This protein binds this small molecule.
Small molecule (SMILES): O=c1[nH]cnc2c1ncn2[C@@H]1O[C@H](CO)[C@@H](O)[C@H]1O

Binding-site contacts:
Ligand atom C6 contacts residue PHE16 of chain 1.B at 3.9 Å (hydrophobic).
Ligand atom C4' contacts residue LEU111 of chain 1.B at 3.7 Å (hydrophobic).
Ligand atom O3' contacts residue CYS426 of chain 1.B at 3.6 Å.
Ligand atom O2' contacts residue THR427 of chain 1.B at 2.6 Å (h-bond).
Ligand atom O3' contacts residue THR427 of chain 1.B at 3.1 Å (h-bond).
Ligand atom O2' contacts residue ARG422 of chain 1.B at 3.4 Å.
Ligand atom O3' contacts residue GLN147 of chain 1.B at 2.6 Å (h-bond).
Ligand atom O4' contacts residue PHE107 of chain 1.B at 3.2 Å.
Ligand atom N1 contacts residue ASP14 of chain 1.B at 3.2 Å (salt-bridge).
Ligand atom N1 contacts residue ARG422 of chain 1.B at 3.4 Å (salt-bridge).
Ligand atom C5 contacts residue ARG422 of chain 1.B at 3.7 Å.
Ligand atom C5 contacts residue PHE107 of chain 1.B at 3.8 Å (hydrophobic).
Ligand atom C4' contacts residue GLN147 of chain 1.B at 3.6 Å.
Ligand atom N9 contacts residue PHE107 of chain 1.B at 3.5 Å.
Ligand atom O6 contacts residue GLY105 of chain 1.B at 3.6 Å (h-bond).
Ligand atom N7 contacts residue GLY105 of chain 1.B at 3.2 Å (h-bond).
Ligand atom C2 contacts residue ARG422 of chain 1.B at 3.6 Å.
Ligand atom N3 contacts residue ARG422 of chain 1.B at 3.8 Å.
Ligand atom C2' contacts residue THR427 of chain 1.B at 3.3 Å.
Ligand atom N7 contacts residue PHE107 of chain 1.B at 3.7 Å.
Ligand atom C6 contacts residue ARG422 of chain 1.B at 3.4 Å.
Ligand atom O6 contacts residue ILE104 of chain 1.B at 3.6 Å.
Ligand atom C3' contacts residue THR427 of chain 1.B at 3.4 Å.
Ligand atom C1' contacts residue PHE107 of chain 1.B at 3.8 Å (hydrophobic).
Ligand atom O5' contacts residue LEU143 of chain 1.B at 3.5 Å.
Ligand atom C8 contacts residue GLY105 of chain 1.B at 3.7 Å.
Ligand atom C3' contacts residue GLN147 of chain 1.B at 3.6 Å.
Ligand atom C2' contacts residue ARG422 of chain 1.B at 3.9 Å.
Ligand atom O6 contacts residue ASP14 of chain 1.B at 3.6 Å.
Ligand atom N7 contacts residue THR106 of chain 1.B at 3.8 Å.
Ligand atom C4 contacts residue PHE107 of chain 1.B at 3.7 Å (hydrophobic).
Ligand atom O6 contacts residue PHE16 of chain 1.B at 3.3 Å.
Ligand atom C8 contacts residue PHE107 of chain 1.B at 3.9 Å (hydrophobic).
Ligand atom C5' contacts residue LEU111 of chain 1.B at 3.8 Å (hydrophobic).
Ligand atom C8 contacts residue THR106 of chain 1.B at 3.2 Å.
Ligand atom C5' contacts residue LEU143 of chain 1.B at 3.7 Å (hydrophobic).
Ligand atom N1 contacts residue PHE16 of chain 1.B at 3.6 Å.
Ligand atom O6 contacts residue ARG422 of chain 1.B at 3.8 Å.
Ligand atom C6 contacts residue ASP14 of chain 1.B at 3.8 Å.
Ligand atom O4' contacts residue LEU111 of chain 1.B at 3.7 Å.

Sequence of chain 1.B:
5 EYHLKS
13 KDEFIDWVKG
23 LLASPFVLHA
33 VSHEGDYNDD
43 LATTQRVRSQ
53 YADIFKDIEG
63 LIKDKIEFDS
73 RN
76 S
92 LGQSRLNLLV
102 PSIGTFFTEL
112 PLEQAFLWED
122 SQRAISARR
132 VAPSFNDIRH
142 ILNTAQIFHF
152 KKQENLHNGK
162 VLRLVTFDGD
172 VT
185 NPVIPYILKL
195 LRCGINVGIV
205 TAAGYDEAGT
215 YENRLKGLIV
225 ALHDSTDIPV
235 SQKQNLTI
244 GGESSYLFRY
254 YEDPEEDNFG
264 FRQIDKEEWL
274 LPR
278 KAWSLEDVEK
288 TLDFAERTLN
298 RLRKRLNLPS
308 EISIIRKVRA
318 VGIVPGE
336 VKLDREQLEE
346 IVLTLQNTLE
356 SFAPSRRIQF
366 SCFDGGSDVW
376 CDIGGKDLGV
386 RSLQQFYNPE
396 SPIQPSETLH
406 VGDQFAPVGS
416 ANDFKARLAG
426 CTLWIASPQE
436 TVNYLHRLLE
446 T